Sequence of chain 60.BA:
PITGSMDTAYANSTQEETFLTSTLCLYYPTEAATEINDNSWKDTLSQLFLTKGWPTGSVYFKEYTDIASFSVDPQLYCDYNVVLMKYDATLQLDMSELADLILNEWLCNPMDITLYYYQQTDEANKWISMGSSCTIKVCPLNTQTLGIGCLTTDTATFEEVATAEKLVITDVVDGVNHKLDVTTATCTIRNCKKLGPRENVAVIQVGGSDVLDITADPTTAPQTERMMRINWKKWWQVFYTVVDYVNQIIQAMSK

Binding-site contacts:
Ligand atom C3 contacts residue ASN19 of chain 60.BA at 4.0 Å.
Ligand atom C7 contacts residue ASN19 of chain 60.BA at 3.8 Å.
Ligand atom C4 contacts residue ASN19 of chain 60.BA at 4.4 Å.
Ligand atom O5 contacts residue ASN19 of chain 60.BA at 2.5 Å (h-bond).
Ligand atom N2 contacts residue ASN19 of chain 60.BA at 3.2 Å (h-bond).
Ligand atom C1 contacts residue ASN19 of chain 60.BA at 1.6 Å.
Ligand atom C5 contacts residue ASN19 of chain 60.BA at 3.5 Å.
Ligand atom O7 contacts residue ASN19 of chain 60.BA at 4.2 Å.
Ligand atom C8 contacts residue TYR17 of chain 60.BA at 4.4 Å (hydrophobic).
Ligand atom C2 contacts residue ASN19 of chain 60.BA at 2.9 Å.

A protein and the small-molecule ligand that binds it are described below.
Small molecule (SMILES): CC(=O)N[C@H]1[C@H](O[C@H]2[C@H](O)[C@@H](NC(C)=O)CO[C@@H]2CO)O[C@H](CO)[C@@H](O)[C@@H]1O